Binding-site contacts:
Ligand atom O7 contacts residue ASN265 of chain 1.C at 3.8 Å.
Ligand atom C6 contacts residue THR383 of chain 1.C at 4.1 Å.
Ligand atom N2 contacts residue ASN301 of chain 1.C at 2.9 Å (h-bond).
Ligand atom C4 contacts residue ASN301 of chain 1.C at 4.2 Å.
Ligand atom C1 contacts residue HIS299 of chain 1.C at 4.2 Å.
Ligand atom O5 contacts residue ASN301 of chain 1.C at 2.3 Å (h-bond).
Ligand atom C8 contacts residue THR267 of chain 1.C at 3.9 Å.
Ligand atom C8 contacts residue ASN265 of chain 1.C at 3.3 Å.
Ligand atom C5 contacts residue THR383 of chain 1.C at 4.0 Å.
Ligand atom C3 contacts residue HIS299 of chain 1.C at 3.8 Å.
Ligand atom C2 contacts residue HIS299 of chain 1.C at 4.1 Å.
Ligand atom C3 contacts residue ASN301 of chain 1.C at 3.8 Å.
Ligand atom C2 contacts residue ASN301 of chain 1.C at 2.4 Å.
Ligand atom C7 contacts residue ASN265 of chain 1.C at 4.1 Å.
Ligand atom C7 contacts residue ASN301 of chain 1.C at 3.1 Å.
Ligand atom N2 contacts residue HIS299 of chain 1.C at 3.5 Å (h-bond).
Ligand atom C8 contacts residue ASN301 of chain 1.C at 4.3 Å.
Ligand atom C1 contacts residue THR383 of chain 1.C at 4.3 Å.
Ligand atom O7 contacts residue ASN301 of chain 1.C at 3.0 Å (h-bond).
Ligand atom C8 contacts residue ARG412 of chain 1.C at 3.7 Å.
Ligand atom C1 contacts residue ASN301 of chain 1.C at 1.4 Å.
Ligand atom O5 contacts residue THR383 of chain 1.C at 3.8 Å.
Ligand atom O7 contacts residue ARG412 of chain 1.C at 4.4 Å.
Ligand atom O3 contacts residue HIS299 of chain 1.C at 4.3 Å.
Ligand atom O6 contacts residue ARG296 of chain 1.C at 3.5 Å (salt-bridge).
Ligand atom C5 contacts residue ASN301 of chain 1.C at 3.6 Å.

Sequence of chain 1.C:
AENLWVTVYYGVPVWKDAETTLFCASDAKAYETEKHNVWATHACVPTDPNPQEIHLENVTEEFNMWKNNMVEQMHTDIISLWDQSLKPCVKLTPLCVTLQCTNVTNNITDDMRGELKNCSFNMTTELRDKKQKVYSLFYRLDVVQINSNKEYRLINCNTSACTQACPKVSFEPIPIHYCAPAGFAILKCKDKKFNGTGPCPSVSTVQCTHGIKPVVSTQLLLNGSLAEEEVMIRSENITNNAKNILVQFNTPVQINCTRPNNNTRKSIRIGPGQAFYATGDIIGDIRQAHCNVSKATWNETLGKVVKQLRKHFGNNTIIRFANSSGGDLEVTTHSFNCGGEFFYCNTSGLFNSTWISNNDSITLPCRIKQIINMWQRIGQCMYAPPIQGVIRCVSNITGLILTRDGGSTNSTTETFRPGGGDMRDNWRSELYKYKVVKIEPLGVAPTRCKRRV

This protein binds this small molecule.
Small molecule (SMILES): CC(=O)N[C@H]1[C@H](O[C@H]2[C@H](O)[C@@H](NC(C)=O)CO[C@@H]2CO)O[C@H](CO)[C@@H](O[C@@H]2O[C@H](CO)[C@@H](O)[C@H](O)[C@@H]2O)[C@@H]1O